Binding-site contacts:
Ligand atom O7 contacts residue HIS655 of chain 1.C at 2.8 Å (h-bond).
Ligand atom C5 contacts residue ASN657 of chain 1.C at 3.7 Å.
Ligand atom C7 contacts residue VAL656 of chain 1.C at 4.0 Å (hydrophobic).
Ligand atom O7 contacts residue ASN657 of chain 1.C at 3.5 Å (h-bond).
Ligand atom C7 contacts residue ASN657 of chain 1.C at 3.3 Å.
Ligand atom C8 contacts residue HIS655 of chain 1.C at 3.7 Å.
Ligand atom C4 contacts residue ASN657 of chain 1.C at 4.2 Å.
Ligand atom O7 contacts residue VAL656 of chain 1.C at 3.3 Å.
Ligand atom C8 contacts residue VAL656 of chain 1.C at 4.3 Å (hydrophobic).
Ligand atom C7 contacts residue HIS655 of chain 1.C at 3.6 Å.
Ligand atom C2 contacts residue ASN657 of chain 1.C at 2.4 Å.
Ligand atom N2 contacts residue ASN657 of chain 1.C at 2.9 Å (h-bond).
Ligand atom N2 contacts residue HIS655 of chain 1.C at 4.3 Å.
Ligand atom C8 contacts residue ASN657 of chain 1.C at 3.4 Å.
Ligand atom O5 contacts residue ASN657 of chain 1.C at 2.4 Å (h-bond).
Ligand atom C1 contacts residue ASN657 of chain 1.C at 1.4 Å.
Ligand atom C3 contacts residue ASN657 of chain 1.C at 3.8 Å.

Sequence of chain 1.C:
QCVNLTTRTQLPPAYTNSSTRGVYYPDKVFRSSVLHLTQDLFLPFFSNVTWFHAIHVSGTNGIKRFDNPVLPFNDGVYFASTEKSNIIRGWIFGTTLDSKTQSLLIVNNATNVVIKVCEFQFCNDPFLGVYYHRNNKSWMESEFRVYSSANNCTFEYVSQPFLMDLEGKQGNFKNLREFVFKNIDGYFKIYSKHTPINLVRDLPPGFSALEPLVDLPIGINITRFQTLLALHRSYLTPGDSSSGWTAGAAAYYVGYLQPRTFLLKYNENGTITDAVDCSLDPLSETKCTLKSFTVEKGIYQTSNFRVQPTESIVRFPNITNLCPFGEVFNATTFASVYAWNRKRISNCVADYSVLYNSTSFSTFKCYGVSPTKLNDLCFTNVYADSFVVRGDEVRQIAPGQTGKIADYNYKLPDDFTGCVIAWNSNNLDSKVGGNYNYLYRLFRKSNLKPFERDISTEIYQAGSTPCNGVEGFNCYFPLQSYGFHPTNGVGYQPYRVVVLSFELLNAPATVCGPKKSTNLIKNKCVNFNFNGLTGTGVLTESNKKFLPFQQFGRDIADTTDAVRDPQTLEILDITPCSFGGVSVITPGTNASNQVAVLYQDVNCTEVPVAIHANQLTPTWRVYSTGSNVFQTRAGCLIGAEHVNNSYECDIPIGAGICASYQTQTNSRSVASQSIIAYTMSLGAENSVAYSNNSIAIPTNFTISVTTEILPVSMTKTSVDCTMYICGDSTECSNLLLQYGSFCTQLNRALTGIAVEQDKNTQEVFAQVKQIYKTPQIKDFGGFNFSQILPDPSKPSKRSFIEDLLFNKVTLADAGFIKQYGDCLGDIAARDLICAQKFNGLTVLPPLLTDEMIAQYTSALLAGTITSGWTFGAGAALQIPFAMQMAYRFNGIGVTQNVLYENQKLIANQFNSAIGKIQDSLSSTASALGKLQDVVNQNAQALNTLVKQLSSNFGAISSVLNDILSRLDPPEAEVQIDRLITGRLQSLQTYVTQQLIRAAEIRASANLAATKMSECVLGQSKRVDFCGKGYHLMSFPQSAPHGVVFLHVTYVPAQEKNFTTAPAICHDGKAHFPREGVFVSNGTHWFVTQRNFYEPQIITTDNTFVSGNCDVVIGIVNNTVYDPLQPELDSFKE

A small-molecule ligand and the protein it binds are described below.
Small molecule (SMILES): CC(=O)N[C@@H]1[C@@H](O)[C@H](O)[C@@H](CO)O[C@H]1O